Sequence of chain 1.B:
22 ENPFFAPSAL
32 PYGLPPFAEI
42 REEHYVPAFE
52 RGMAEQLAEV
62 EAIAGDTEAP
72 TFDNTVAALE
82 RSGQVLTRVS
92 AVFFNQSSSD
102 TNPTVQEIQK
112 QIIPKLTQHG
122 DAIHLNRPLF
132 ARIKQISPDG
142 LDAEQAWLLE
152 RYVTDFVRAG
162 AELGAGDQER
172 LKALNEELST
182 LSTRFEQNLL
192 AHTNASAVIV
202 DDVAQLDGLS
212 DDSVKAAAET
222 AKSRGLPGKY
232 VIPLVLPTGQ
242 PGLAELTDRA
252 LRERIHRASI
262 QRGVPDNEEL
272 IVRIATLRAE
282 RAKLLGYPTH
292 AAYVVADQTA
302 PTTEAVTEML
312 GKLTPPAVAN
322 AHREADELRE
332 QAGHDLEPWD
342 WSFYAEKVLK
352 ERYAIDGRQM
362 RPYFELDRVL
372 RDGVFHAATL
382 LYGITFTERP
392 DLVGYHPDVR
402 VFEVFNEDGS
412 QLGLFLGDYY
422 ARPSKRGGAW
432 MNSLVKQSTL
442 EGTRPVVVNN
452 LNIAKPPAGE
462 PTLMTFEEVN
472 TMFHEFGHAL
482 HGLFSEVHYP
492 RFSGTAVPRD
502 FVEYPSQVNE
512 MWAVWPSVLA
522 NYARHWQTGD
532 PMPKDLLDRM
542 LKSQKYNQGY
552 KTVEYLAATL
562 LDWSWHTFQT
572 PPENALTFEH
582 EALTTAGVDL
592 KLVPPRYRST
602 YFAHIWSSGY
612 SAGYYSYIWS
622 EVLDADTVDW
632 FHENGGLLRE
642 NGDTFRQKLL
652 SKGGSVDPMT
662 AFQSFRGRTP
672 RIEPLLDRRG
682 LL

Binding-site contacts:
Ligand atom OAJ contacts residue ZN1 of chain 1.H at 2.4 Å.
Ligand atom CAC contacts residue ARG427 of chain 1.B at 3.5 Å.
Ligand atom CA contacts residue TYR611 of chain 1.B at 3.5 Å (hydrophobic).
Ligand atom CBD contacts residue SER609 of chain 1.B at 3.6 Å.
Ligand atom PBK contacts residue TYR618 of chain 1.B at 3.5 Å.
Ligand atom CAV contacts residue HIS605 of chain 1.B at 3.3 Å.
Ligand atom OAD contacts residue MET432 of chain 1.B at 3.7 Å.
Ligand atom CD1 contacts residue VAL503 of chain 1.B at 3.6 Å (hydrophobic).
Ligand atom CD1 contacts residue ARG500 of chain 1.B at 3.1 Å.
Ligand atom NAY contacts residue TYR611 of chain 1.B at 2.9 Å (h-bond).
Ligand atom OAD contacts residue ASN433 of chain 1.B at 3.6 Å.
Ligand atom OAG contacts residue HIS475 of chain 1.B at 3.4 Å (h-bond).
Ligand atom OAG contacts residue ZN1 of chain 1.H at 2.2 Å.
Ligand atom OAJ contacts residue HIS475 of chain 1.B at 3.3 Å (h-bond).
Ligand atom N contacts residue MET432 of chain 1.B at 3.1 Å (h-bond).
Ligand atom OAK contacts residue GLU476 of chain 1.B at 3.5 Å (salt-bridge).
Ligand atom OAJ contacts residue GLU476 of chain 1.B at 2.7 Å (salt-bridge).
Ligand atom OAI contacts residue ARG427 of chain 1.B at 3.2 Å (salt-bridge).
Ligand atom CE2 contacts residue THR496 of chain 1.B at 3.2 Å.
Ligand atom CAV contacts residue TYR618 of chain 1.B at 3.5 Å (hydrophobic).
Ligand atom CE1 contacts residue ARG500 of chain 1.B at 3.2 Å.
Ligand atom CBD contacts residue ARG427 of chain 1.B at 3.3 Å.
Ligand atom O contacts residue TRP431 of chain 1.B at 3.1 Å.
Ligand atom CAO contacts residue ARG427 of chain 1.B at 3.4 Å.
Ligand atom CBI contacts residue ALA430 of chain 1.B at 3.4 Å (hydrophobic).
Ligand atom O contacts residue MET432 of chain 1.B at 2.9 Å (h-bond).
Ligand atom OAG contacts residue GLU504 of chain 1.B at 3.2 Å (salt-bridge).
Ligand atom OAJ contacts residue HIS479 of chain 1.B at 3.3 Å (h-bond).
Ligand atom PBK contacts residue GLU476 of chain 1.B at 3.7 Å.
Ligand atom PBK contacts residue ZN1 of chain 1.H at 2.8 Å.
Ligand atom CAR contacts residue HIS605 of chain 1.B at 3.3 Å.
Ligand atom OAG contacts residue TYR618 of chain 1.B at 2.4 Å (h-bond).
Ligand atom C contacts residue TYR611 of chain 1.B at 3.6 Å (hydrophobic).
Ligand atom OAF contacts residue ARG500 of chain 1.B at 3.0 Å (salt-bridge).
Ligand atom OAK contacts residue ALA430 of chain 1.B at 3.3 Å (h-bond).
Ligand atom OAI contacts residue SER609 of chain 1.B at 3.5 Å.
Ligand atom CBJ contacts residue MET432 of chain 1.B at 3.4 Å (hydrophobic).
Ligand atom CB contacts residue HIS479 of chain 1.B at 3.6 Å.
Ligand atom PBK contacts residue ALA430 of chain 1.B at 3.7 Å.
Ligand atom OH contacts residue THR496 of chain 1.B at 3.4 Å (h-bond).

This small molecule binds to this protein.
Small molecule (SMILES): CC[C@H](C)[C@H](NC(C)=O)C(=O)N[C@@H](Cc1ccc(O)cc1)C(=O)N[C@@H](Cc1ccc(O)cc1)P(=O)(O)O